Binding-site contacts:
Ligand atom O4 contacts residue HIS298 of chain 14.B at 2.9 Å (h-bond).
Ligand atom C11 contacts residue TYR72 of chain 14.B at 4.0 Å (hydrophobic).
Ligand atom O1A contacts residue GLY78 of chain 14.B at 4.0 Å.
Ligand atom O1B contacts residue SER89 of chain 14.B at 4.1 Å.
Ligand atom C6 contacts residue ASN93 of chain 14.B at 3.2 Å.
Ligand atom O4 contacts residue GLY78 of chain 14.B at 3.0 Å.
Ligand atom C6 contacts residue TYR72 of chain 14.B at 4.0 Å (hydrophobic).
Ligand atom C1 contacts residue ARG77 of chain 14.B at 3.4 Å.
Ligand atom O1B contacts residue ARG77 of chain 14.B at 3.1 Å (salt-bridge).
Ligand atom C3 contacts residue GLY78 of chain 14.B at 4.1 Å.
Ligand atom O1B contacts residue ASN80 of chain 14.B at 4.3 Å.
Ligand atom C3 contacts residue VAL296 of chain 14.B at 3.5 Å (hydrophobic).
Ligand atom C4 contacts residue HIS298 of chain 14.B at 3.4 Å.
Ligand atom C3 contacts residue HIS298 of chain 14.B at 3.4 Å.
Ligand atom C8 contacts residue ARG77 of chain 14.B at 4.3 Å.
Ligand atom O1A contacts residue TYR72 of chain 14.B at 3.4 Å.
Ligand atom C4 contacts residue GLY78 of chain 14.B at 3.6 Å.
Ligand atom O3 contacts residue VAL296 of chain 14.B at 4.0 Å.
Ligand atom C5 contacts residue TYR72 of chain 14.B at 3.9 Å (hydrophobic).
Ligand atom C4 contacts residue TYR72 of chain 14.B at 4.1 Å (hydrophobic).
Ligand atom C3 contacts residue ARG77 of chain 14.B at 3.9 Å.
Ligand atom C4 contacts residue ARG77 of chain 14.B at 4.0 Å.
Ligand atom O1A contacts residue ARG77 of chain 14.B at 2.9 Å (salt-bridge).
Ligand atom N5 contacts residue TYR72 of chain 14.B at 3.1 Å (h-bond).
Ligand atom O6 contacts residue ASN93 of chain 14.B at 3.2 Å (h-bond).
Ligand atom O8 contacts residue ARG77 of chain 14.B at 3.4 Å (salt-bridge).
Ligand atom C3 contacts residue GLY78 of chain 14.B at 3.9 Å.
Ligand atom O1B contacts residue TYR72 of chain 14.B at 4.2 Å.
Ligand atom C7 contacts residue TYR72 of chain 14.B at 4.3 Å (hydrophobic).
Ligand atom C5 contacts residue ASN93 of chain 14.B at 4.3 Å.
Ligand atom O4 contacts residue ILE79 of chain 14.B at 3.6 Å (h-bond).
Ligand atom C11 contacts residue ASP85 of chain 14.C at 4.0 Å.
Ligand atom C10 contacts residue TYR72 of chain 14.B at 4.1 Å (hydrophobic).
Ligand atom O8 contacts residue TYR72 of chain 14.B at 3.4 Å (h-bond).
Ligand atom O4 contacts residue THR291 of chain 14.B at 3.1 Å.
Ligand atom C2 contacts residue GLY78 of chain 14.B at 4.1 Å.
Ligand atom O4 contacts residue ASN80 of chain 14.B at 4.2 Å.
Ligand atom C1 contacts residue TYR72 of chain 14.B at 4.1 Å (hydrophobic).
Ligand atom O4 contacts residue VAL296 of chain 14.B at 4.0 Å.
Ligand atom O3 contacts residue GLY78 of chain 14.B at 3.4 Å.

Sequence of chain 14.C:
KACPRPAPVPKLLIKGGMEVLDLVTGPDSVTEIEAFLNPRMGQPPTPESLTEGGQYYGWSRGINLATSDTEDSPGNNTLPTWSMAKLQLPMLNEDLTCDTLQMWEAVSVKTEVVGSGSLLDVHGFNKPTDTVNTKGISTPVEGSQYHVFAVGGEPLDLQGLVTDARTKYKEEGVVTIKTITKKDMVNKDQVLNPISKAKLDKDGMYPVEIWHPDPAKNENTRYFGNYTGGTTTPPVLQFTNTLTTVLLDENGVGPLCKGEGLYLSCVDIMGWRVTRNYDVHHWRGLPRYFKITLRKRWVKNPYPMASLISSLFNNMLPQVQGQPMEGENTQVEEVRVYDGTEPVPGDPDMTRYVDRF

Sequence of chain 14.B:
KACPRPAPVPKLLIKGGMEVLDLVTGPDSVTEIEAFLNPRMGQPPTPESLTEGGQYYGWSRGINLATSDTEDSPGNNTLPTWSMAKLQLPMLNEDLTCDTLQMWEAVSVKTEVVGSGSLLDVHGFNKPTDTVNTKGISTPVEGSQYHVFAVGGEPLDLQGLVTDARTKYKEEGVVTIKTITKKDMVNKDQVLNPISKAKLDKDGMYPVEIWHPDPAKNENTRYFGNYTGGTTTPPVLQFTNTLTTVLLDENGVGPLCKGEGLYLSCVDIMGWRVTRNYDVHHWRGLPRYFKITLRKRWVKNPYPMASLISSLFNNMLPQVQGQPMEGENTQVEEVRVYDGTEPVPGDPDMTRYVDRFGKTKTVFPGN

This small molecule binds to this protein.
Small molecule (SMILES): CC(=O)N[C@@H]1[C@@H](O[C@@H]2O[C@H](CO)[C@H](O)[C@H](O[C@]3(C(=O)O)C[C@H](O)[C@@H](NC(C)=O)[C@H]([C@H](O)[C@H](O)CO)O3)[C@H]2O)[C@H](O)[C@@H](CO[C@]2(C(=O)O)C[C@H](O)[C@@H](NC(C)=O)[C@H]([C@H](O)[C@H](O)CO)O2)O[C@H]1O